Binding-site contacts:
Ligand atom N5 contacts residue CYS144 of chain 1.B at 2.8 Å (h-bond).
Ligand atom C19 contacts residue HIS41 of chain 1.B at 3.6 Å.
Ligand atom N1 contacts residue CYS144 of chain 1.B at 2.9 Å (h-bond).
Ligand atom C6 contacts residue PHE139 of chain 1.B at 3.8 Å (hydrophobic).
Ligand atom F3 contacts residue GLY167 of chain 1.B at 3.8 Å.
Ligand atom F1 contacts residue LEU166 of chain 1.B at 3.5 Å.
Ligand atom C20 contacts residue ILE164 of chain 1.B at 3.7 Å (hydrophobic).
Ligand atom F3 contacts residue LEU166 of chain 1.B at 3.8 Å.
Ligand atom C2 contacts residue CYS144 of chain 1.B at 2.8 Å (hydrophobic).
Ligand atom C23 contacts residue GLU165 of chain 1.B at 3.4 Å.
Ligand atom F1 contacts residue GLU165 of chain 1.B at 3.0 Å.
Ligand atom C7 contacts residue GLU165 of chain 1.B at 3.0 Å.
Ligand atom O4 contacts residue GLN187 of chain 1.B at 3.9 Å.
Ligand atom C19 contacts residue ASP186 of chain 1.B at 3.8 Å.
Ligand atom C1 contacts residue GLN163 of chain 1.B at 3.9 Å.
Ligand atom C7 contacts residue PHE139 of chain 1.B at 3.1 Å (hydrophobic).
Ligand atom F2 contacts residue ASN189 of chain 1.B at 2.8 Å.
Ligand atom N4 contacts residue GLU165 of chain 1.B at 2.9 Å (salt-bridge).
Ligand atom C20 contacts residue GLN187 of chain 1.B at 3.9 Å.
Ligand atom F3 contacts residue GLU165 of chain 1.B at 3.1 Å.
Ligand atom O3 contacts residue GLU165 of chain 1.B at 2.9 Å (salt-bridge).
Ligand atom C5 contacts residue HIS162 of chain 1.B at 3.9 Å.
Ligand atom N2 contacts residue GLU165 of chain 1.B at 3.7 Å.
Ligand atom O4 contacts residue PRO188 of chain 1.B at 3.2 Å.
Ligand atom C19 contacts residue TYR53 of chain 1.B at 3.9 Å (hydrophobic).
Ligand atom C6 contacts residue GLU165 of chain 1.B at 3.5 Å.
Ligand atom C22 contacts residue ASN189 of chain 1.B at 3.9 Å.
Ligand atom C6 contacts residue HIS162 of chain 1.B at 3.2 Å.
Ligand atom N5 contacts residue GLY142 of chain 1.B at 3.5 Å (h-bond).
Ligand atom C4 contacts residue HIS162 of chain 1.B at 3.6 Å.
Ligand atom C21 contacts residue GLU165 of chain 1.B at 3.7 Å.
Ligand atom O1 contacts residue ASN141 of chain 1.B at 3.2 Å (h-bond).
Ligand atom C9 contacts residue GLN163 of chain 1.B at 3.7 Å.
Ligand atom O3 contacts residue ILE164 of chain 1.B at 3.4 Å.
Ligand atom N5 contacts residue ALA143 of chain 1.B at 3.6 Å (h-bond).
Ligand atom C5 contacts residue ILE140 of chain 1.B at 3.6 Å (hydrophobic).
Ligand atom C3 contacts residue CYS144 of chain 1.B at 1.8 Å (hydrophobic).
Ligand atom C4 contacts residue CYS144 of chain 1.B at 3.2 Å (hydrophobic).
Ligand atom N1 contacts residue GLN163 of chain 1.B at 3.1 Å (h-bond).
Ligand atom C22 contacts residue GLU165 of chain 1.B at 3.5 Å.

Sequence of chain 1.B:
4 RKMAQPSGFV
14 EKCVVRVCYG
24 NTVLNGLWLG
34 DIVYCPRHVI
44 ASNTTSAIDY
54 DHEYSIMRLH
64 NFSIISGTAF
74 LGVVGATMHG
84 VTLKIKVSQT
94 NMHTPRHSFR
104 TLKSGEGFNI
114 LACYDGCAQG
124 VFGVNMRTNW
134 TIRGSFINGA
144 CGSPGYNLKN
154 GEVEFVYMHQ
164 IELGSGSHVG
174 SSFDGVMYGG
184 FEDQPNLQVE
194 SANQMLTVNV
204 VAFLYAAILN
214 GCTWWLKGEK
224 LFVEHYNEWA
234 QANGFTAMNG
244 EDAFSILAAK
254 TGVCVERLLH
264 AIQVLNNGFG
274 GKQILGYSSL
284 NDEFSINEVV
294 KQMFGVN

A protein and the small-molecule ligand that binds it are described below.
Small molecule (SMILES): [H]/N=C/[C@H](C[C@@H]1CCNC1=O)NC(=O)[C@@H]1[C@@H]2[C@H](CN1C(=O)[C@@H](NC(=O)C(F)(F)F)C(C)(C)C)C2(C)C